Sequence of chain 19.B:
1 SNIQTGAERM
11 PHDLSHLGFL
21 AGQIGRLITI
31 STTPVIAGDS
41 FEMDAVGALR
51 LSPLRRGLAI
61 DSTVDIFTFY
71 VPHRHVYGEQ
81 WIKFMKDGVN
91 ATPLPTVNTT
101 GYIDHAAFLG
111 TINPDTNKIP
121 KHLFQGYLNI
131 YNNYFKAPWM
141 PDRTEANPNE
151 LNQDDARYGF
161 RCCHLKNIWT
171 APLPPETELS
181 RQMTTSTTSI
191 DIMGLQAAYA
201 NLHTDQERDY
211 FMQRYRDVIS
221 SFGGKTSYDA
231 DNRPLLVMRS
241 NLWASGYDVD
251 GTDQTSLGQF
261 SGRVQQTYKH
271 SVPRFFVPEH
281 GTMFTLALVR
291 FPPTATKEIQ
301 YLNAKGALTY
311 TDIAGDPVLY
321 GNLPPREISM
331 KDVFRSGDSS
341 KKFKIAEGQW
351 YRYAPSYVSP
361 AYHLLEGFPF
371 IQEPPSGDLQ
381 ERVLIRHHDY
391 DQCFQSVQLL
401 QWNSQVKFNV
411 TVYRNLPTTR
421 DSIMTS

Sequence of chain 18.B:
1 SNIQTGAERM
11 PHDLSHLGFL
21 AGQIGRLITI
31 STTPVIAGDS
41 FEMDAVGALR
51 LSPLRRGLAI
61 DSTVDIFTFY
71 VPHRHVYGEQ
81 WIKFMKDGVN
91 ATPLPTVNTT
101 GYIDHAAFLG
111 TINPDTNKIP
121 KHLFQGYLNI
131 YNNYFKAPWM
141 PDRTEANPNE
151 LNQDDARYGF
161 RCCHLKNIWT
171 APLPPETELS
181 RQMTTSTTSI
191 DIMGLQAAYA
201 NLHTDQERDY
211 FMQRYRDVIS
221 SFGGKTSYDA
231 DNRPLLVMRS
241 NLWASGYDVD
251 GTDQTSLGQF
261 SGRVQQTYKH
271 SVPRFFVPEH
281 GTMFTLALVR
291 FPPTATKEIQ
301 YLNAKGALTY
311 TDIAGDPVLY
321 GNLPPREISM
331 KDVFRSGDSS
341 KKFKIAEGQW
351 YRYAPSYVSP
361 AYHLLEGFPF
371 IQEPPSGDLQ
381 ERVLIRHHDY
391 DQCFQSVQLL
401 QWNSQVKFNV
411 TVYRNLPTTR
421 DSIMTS

Binding-site contacts:
Ligand atom O4' contacts residue ARG420 of chain 19.B at 3.2 Å (salt-bridge).
Ligand atom P contacts residue ARG28 of chain 18.D at 3.4 Å.
Ligand atom C5 contacts residue GLY26 of chain 18.D at 3.5 Å.
Ligand atom C5' contacts residue TYR31 of chain 18.D at 3.0 Å (hydrophobic).
Ligand atom C1' contacts residue GLY6 of chain 52.B at 2.9 Å.
Ligand atom OP1 contacts residue ARG420 of chain 19.B at 2.4 Å (salt-bridge).
Ligand atom C4' contacts residue GLY6 of chain 52.B at 3.1 Å.
Ligand atom O4' contacts residue GLY6 of chain 52.B at 2.9 Å.
Ligand atom N7 contacts residue GLY26 of chain 18.D at 2.7 Å.
Ligand atom O5' contacts residue ARG28 of chain 18.D at 3.1 Å (salt-bridge).
Ligand atom P contacts residue GLU207 of chain 18.B at 3.4 Å.
Ligand atom OP1 contacts residue PHE211 of chain 18.B at 2.1 Å.
Ligand atom N6 contacts residue ALA27 of chain 18.D at 3.2 Å (h-bond).
Ligand atom O5' contacts residue ARG420 of chain 19.B at 2.9 Å (salt-bridge).
Ligand atom C3' contacts residue GLY6 of chain 52.B at 3.2 Å.
Ligand atom O3' contacts residue TYR31 of chain 18.D at 3.2 Å (h-bond).
Ligand atom C6 contacts residue ALA7 of chain 52.B at 2.7 Å (hydrophobic).
Ligand atom C4' contacts residue ARG420 of chain 19.B at 3.4 Å.
Ligand atom N9 contacts residue ALA27 of chain 18.D at 3.1 Å.
Ligand atom N6 contacts residue ASP217 of chain 18.B at 2.8 Å (salt-bridge).
Ligand atom P contacts residue ARG420 of chain 19.B at 2.5 Å.
Ligand atom N6 contacts residue GLY26 of chain 18.D at 3.1 Å.
Ligand atom OP2 contacts residue GLU207 of chain 18.B at 2.0 Å (salt-bridge).
Ligand atom O3' contacts residue THR5 of chain 52.B at 3.1 Å (h-bond).
Ligand atom C8 contacts residue ARG28 of chain 18.D at 3.1 Å.
Ligand atom O5' contacts residue TYR31 of chain 18.D at 2.2 Å (h-bond).
Ligand atom OP1 contacts residue THR418 of chain 19.B at 3.2 Å.
Ligand atom C8 contacts residue ALA27 of chain 18.D at 2.0 Å (hydrophobic).
Ligand atom C4' contacts residue THR5 of chain 52.B at 2.6 Å.
Ligand atom C3' contacts residue THR5 of chain 52.B at 3.2 Å.
Ligand atom N7 contacts residue ALA27 of chain 18.D at 1.6 Å.
Ligand atom O3' contacts residue ARG420 of chain 19.B at 1.7 Å (salt-bridge).
Ligand atom OP1 contacts residue ARG28 of chain 18.D at 2.7 Å (salt-bridge).
Ligand atom O3' contacts residue GLY6 of chain 52.B at 2.3 Å (h-bond).
Ligand atom OP2 contacts residue ARG420 of chain 19.B at 3.4 Å (salt-bridge).
Ligand atom C5 contacts residue ALA7 of chain 52.B at 2.7 Å (hydrophobic).
Ligand atom P contacts residue TYR31 of chain 18.D at 3.5 Å.
Ligand atom C5' contacts residue THR5 of chain 52.B at 3.1 Å.
Ligand atom C5' contacts residue ARG28 of chain 18.D at 2.8 Å.
Ligand atom C5 contacts residue ALA27 of chain 18.D at 2.9 Å (hydrophobic).

This protein binds this small molecule.
Small molecule (SMILES): Nc1ccn([C@H]2C[C@H](O)[C@@H](CO[P](=O)(O)O[C@H]3C[C@H](n4cnc5c(N)ncnc54)O[C@@H]3CO[P](=O)(O)O[C@H]3C[C@H](n4cnc5c(N)ncnc54)O[C@@H]3CO[P](=O)(O)O[C@H]3C[C@H](n4cnc5c(N)ncnc54)O[C@@H]3COP(=O)(O)O)O2)c(=O)n1

Sequence of chain 18.D:
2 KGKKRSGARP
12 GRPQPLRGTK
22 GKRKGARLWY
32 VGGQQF

Sequence of chain 52.B:
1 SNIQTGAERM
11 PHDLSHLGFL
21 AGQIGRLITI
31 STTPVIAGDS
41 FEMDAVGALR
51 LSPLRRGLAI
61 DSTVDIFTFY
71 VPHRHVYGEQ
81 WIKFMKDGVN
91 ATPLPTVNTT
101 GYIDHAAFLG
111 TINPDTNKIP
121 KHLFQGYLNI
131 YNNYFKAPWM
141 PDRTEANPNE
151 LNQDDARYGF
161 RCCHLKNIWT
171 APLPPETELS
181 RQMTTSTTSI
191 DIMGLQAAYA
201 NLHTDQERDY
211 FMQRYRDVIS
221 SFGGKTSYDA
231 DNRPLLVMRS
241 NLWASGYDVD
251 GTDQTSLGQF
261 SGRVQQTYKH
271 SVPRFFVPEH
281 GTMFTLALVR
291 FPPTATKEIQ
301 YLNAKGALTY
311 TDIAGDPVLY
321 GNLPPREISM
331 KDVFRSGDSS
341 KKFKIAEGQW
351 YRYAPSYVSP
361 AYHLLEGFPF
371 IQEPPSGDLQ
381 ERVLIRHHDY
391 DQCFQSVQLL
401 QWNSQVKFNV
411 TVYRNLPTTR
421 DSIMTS